Sequence of chain 1.B:
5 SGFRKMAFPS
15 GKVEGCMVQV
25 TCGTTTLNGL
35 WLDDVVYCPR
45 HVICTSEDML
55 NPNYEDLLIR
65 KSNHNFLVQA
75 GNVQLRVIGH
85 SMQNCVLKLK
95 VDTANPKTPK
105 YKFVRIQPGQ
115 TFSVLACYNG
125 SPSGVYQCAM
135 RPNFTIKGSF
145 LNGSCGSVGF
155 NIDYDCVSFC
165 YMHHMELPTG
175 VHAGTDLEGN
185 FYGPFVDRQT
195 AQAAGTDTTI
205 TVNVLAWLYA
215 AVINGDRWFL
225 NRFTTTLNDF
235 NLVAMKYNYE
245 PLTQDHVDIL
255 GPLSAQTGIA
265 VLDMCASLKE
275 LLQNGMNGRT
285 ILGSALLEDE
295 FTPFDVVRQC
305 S

This protein binds this small molecule.
Small molecule (SMILES): CC(C)C[C@H](NC(=O)OCCSc1ccccc1)C(=O)N[C@@H](C[C@@H]1CCNC1=O)[C@H](O)S(=O)(=O)O

Binding-site contacts:
Ligand atom C16 contacts residue UUR1 of chain 1.F at 1.5 Å.
Ligand atom C8 contacts residue CYS149 of chain 1.B at 2.7 Å (hydrophobic).
Ligand atom O2 contacts residue GLU170 of chain 1.B at 3.4 Å.
Ligand atom C15 contacts residue UUR1 of chain 1.F at 0.8 Å.
Ligand atom C10 contacts residue UUR1 of chain 1.F at 0.2 Å.
Ligand atom N3 contacts residue UUR1 of chain 1.F at 0.2 Å (h-bond).
Ligand atom O1 contacts residue GLU170 of chain 1.B at 3.3 Å (salt-bridge).
Ligand atom C6 contacts residue UUR1 of chain 1.F at 1.1 Å.
Ligand atom O3 contacts residue UUR1 of chain 1.F at 1.4 Å.
Ligand atom C2 contacts residue UUR1 of chain 1.F at 0.2 Å.
Ligand atom C11 contacts residue UUR1 of chain 1.F at 0.2 Å.
Ligand atom C9 contacts residue CYS149 of chain 1.B at 3.2 Å (hydrophobic).
Ligand atom O3 contacts residue HIS45 of chain 1.B at 2.9 Å (h-bond).
Ligand atom C14 contacts residue CYS149 of chain 1.B at 1.8 Å (hydrophobic).
Ligand atom N1 contacts residue GLN193 of chain 1.B at 2.9 Å (h-bond).
Ligand atom O3 contacts residue CYS149 of chain 1.B at 2.6 Å (h-bond).
Ligand atom C3 contacts residue UUR1 of chain 1.F at 0.3 Å.
Ligand atom N1 contacts residue UUR1 of chain 1.F at 0.2 Å (h-bond).
Ligand atom O2 contacts residue UUR1 of chain 1.F at 0.1 Å (h-bond).
Ligand atom O4 contacts residue UUR1 of chain 1.F at 0.9 Å (h-bond).
Ligand atom C8 contacts residue UUR1 of chain 1.F at 0.1 Å.
Ligand atom N2 contacts residue HIS168 of chain 1.B at 3.0 Å (h-bond).
Ligand atom C9 contacts residue UUR1 of chain 1.F at 0.1 Å.
Ligand atom C6 contacts residue MET169 of chain 1.B at 3.2 Å (hydrophobic).
Ligand atom C5 contacts residue UUR1 of chain 1.F at 0.6 Å.
Ligand atom O1 contacts residue UUR1 of chain 1.F at 1.0 Å (h-bond).
Ligand atom C13 contacts residue ASN146 of chain 1.B at 3.2 Å.
Ligand atom C14 contacts residue UUR1 of chain 1.F at 0.1 Å.
Ligand atom O2 contacts residue HIS167 of chain 1.B at 2.9 Å (h-bond).
Ligand atom C7 contacts residue UUR1 of chain 1.F at 0.4 Å.
Ligand atom C13 contacts residue UUR1 of chain 1.F at 0.2 Å.
Ligand atom N2 contacts residue UUR1 of chain 1.F at 0.2 Å (h-bond).
Ligand atom O5 contacts residue GLN193 of chain 1.B at 3.2 Å (h-bond).
Ligand atom C4 contacts residue UUR1 of chain 1.F at 0.2 Å.
Ligand atom N2 contacts residue CYS149 of chain 1.B at 3.1 Å (h-bond).
Ligand atom N3 contacts residue GLU170 of chain 1.B at 3.2 Å (salt-bridge).
Ligand atom C12 contacts residue UUR1 of chain 1.F at 0.3 Å.
Ligand atom C15 contacts residue GLU170 of chain 1.B at 3.3 Å.
Ligand atom O5 contacts residue UUR1 of chain 1.F at 1.1 Å (h-bond).
Ligand atom C1 contacts residue UUR1 of chain 1.F at 0.3 Å.